Sequence of chain 1.G:
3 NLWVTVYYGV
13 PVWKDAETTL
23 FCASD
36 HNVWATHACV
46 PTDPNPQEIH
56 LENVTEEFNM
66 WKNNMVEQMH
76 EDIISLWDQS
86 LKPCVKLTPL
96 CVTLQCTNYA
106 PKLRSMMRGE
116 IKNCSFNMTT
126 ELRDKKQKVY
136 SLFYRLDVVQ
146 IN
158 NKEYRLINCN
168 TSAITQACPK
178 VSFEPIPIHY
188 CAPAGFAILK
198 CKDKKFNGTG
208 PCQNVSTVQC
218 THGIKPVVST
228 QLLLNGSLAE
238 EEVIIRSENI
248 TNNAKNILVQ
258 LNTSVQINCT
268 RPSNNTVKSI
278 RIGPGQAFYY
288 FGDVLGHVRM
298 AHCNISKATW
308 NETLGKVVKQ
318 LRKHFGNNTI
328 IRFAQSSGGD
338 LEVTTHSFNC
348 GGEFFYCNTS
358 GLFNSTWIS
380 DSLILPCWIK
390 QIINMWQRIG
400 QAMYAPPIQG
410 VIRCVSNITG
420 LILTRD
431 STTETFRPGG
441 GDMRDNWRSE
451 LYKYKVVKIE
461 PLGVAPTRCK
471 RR

Binding-site contacts:
Ligand atom C1 contacts residue ASN324 of chain 1.G at 1.4 Å.
Ligand atom C7 contacts residue ASN324 of chain 1.G at 3.3 Å.
Ligand atom N2 contacts residue ASN324 of chain 1.G at 2.9 Å (h-bond).
Ligand atom C5 contacts residue ASN324 of chain 1.G at 3.7 Å.
Ligand atom C2 contacts residue ASN324 of chain 1.G at 2.5 Å.
Ligand atom C3 contacts residue ASN324 of chain 1.G at 3.8 Å.
Ligand atom O5 contacts residue ASN324 of chain 1.G at 2.4 Å (h-bond).
Ligand atom C4 contacts residue ASN324 of chain 1.G at 4.2 Å.
Ligand atom O7 contacts residue ASN324 of chain 1.G at 3.3 Å (h-bond).
Ligand atom C8 contacts residue ASN324 of chain 1.G at 3.7 Å.

This small molecule binds to this protein.
Small molecule (SMILES): CC(=O)N[C@@H]1[C@@H](O)[C@H](O)[C@@H](CO)O[C@H]1O